Binding-site contacts:
Ligand atom C04 contacts residue TYR67 of chain 1.A at 3.7 Å (hydrophobic).
Ligand atom CL1 contacts residue TYR67 of chain 1.A at 3.6 Å.
Ligand atom C21 contacts residue ARG205 of chain 1.A at 3.5 Å.
Ligand atom C16 contacts residue SER207 of chain 1.A at 3.8 Å.
Ligand atom C25 contacts residue ARG205 of chain 1.A at 3.8 Å.
Ligand atom C16 contacts residue THR206 of chain 1.A at 3.5 Å.
Ligand atom O17 contacts residue ARG205 of chain 1.A at 2.8 Å (salt-bridge).
Ligand atom C24 contacts residue SER204 of chain 1.A at 3.3 Å.
Ligand atom C09 contacts residue TYR67 of chain 1.A at 3.7 Å (hydrophobic).
Ligand atom C10 contacts residue GLY209 of chain 1.A at 4.1 Å.
Ligand atom C06 contacts residue TYR67 of chain 1.A at 4.0 Å (hydrophobic).
Ligand atom O18 contacts residue THR206 of chain 1.A at 2.5 Å (h-bond).
Ligand atom C09 contacts residue ARG205 of chain 1.A at 3.6 Å.
Ligand atom C25 contacts residue SER204 of chain 1.A at 3.9 Å.
Ligand atom O18 contacts residue SER207 of chain 1.A at 3.9 Å.
Ligand atom O17 contacts residue SER207 of chain 1.A at 3.1 Å (h-bond).
Ligand atom N08 contacts residue ARG205 of chain 1.A at 3.5 Å.
Ligand atom O17 contacts residue THR206 of chain 1.A at 3.1 Å (h-bond).
Ligand atom N08 contacts residue TYR67 of chain 1.A at 3.5 Å.
Ligand atom C28 contacts residue ARG205 of chain 1.A at 4.1 Å.
Ligand atom N23 contacts residue ARG205 of chain 1.A at 3.5 Å.
Ligand atom C20 contacts residue ARG205 of chain 1.A at 3.8 Å.
Ligand atom O11 contacts residue TYR67 of chain 1.A at 3.8 Å.
Ligand atom CL1 contacts residue ARG205 of chain 1.A at 4.0 Å.
Ligand atom C16 contacts residue ARG205 of chain 1.A at 3.8 Å.
Ligand atom C22 contacts residue ARG205 of chain 1.A at 3.4 Å.
Ligand atom C05 contacts residue TYR67 of chain 1.A at 3.7 Å (hydrophobic).
Ligand atom O11 contacts residue GLY209 of chain 1.A at 3.7 Å.
Ligand atom N14 contacts residue ARG205 of chain 1.A at 3.5 Å (salt-bridge).
Ligand atom C27 contacts residue PRO68 of chain 1.A at 4.0 Å (hydrophobic).
Ligand atom N23 contacts residue SER204 of chain 1.A at 2.7 Å (h-bond).
Ligand atom C10 contacts residue TYR67 of chain 1.A at 3.6 Å (hydrophobic).
Ligand atom C10 contacts residue ARG205 of chain 1.A at 4.1 Å.
Ligand atom CL1 contacts residue HIS240 of chain 1.A at 3.4 Å.
Ligand atom C24 contacts residue ARG205 of chain 1.A at 3.8 Å.
Ligand atom C02 contacts residue PHE62 of chain 1.A at 3.9 Å (hydrophobic).
Ligand atom C22 contacts residue SER204 of chain 1.A at 3.6 Å.
Ligand atom C07 contacts residue TYR67 of chain 1.A at 3.5 Å (hydrophobic).
Ligand atom C07 contacts residue ARG205 of chain 1.A at 4.1 Å.
Ligand atom C12 contacts residue ARG205 of chain 1.A at 3.9 Å.

This protein binds this small molecule.
Small molecule (SMILES): O=C(N[C@H](Cc1c[nH]c2ccccc12)C(=O)O)c1nc(Cl)c2ccccc2c1O

Sequence of chain 1.A:
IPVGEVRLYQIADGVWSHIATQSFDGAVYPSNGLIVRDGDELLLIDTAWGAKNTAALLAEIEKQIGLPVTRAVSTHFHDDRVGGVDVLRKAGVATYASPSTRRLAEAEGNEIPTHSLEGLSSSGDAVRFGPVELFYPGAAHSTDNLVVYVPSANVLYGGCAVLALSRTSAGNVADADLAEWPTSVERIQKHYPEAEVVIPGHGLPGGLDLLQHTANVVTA